Sequence of chain 1.C:
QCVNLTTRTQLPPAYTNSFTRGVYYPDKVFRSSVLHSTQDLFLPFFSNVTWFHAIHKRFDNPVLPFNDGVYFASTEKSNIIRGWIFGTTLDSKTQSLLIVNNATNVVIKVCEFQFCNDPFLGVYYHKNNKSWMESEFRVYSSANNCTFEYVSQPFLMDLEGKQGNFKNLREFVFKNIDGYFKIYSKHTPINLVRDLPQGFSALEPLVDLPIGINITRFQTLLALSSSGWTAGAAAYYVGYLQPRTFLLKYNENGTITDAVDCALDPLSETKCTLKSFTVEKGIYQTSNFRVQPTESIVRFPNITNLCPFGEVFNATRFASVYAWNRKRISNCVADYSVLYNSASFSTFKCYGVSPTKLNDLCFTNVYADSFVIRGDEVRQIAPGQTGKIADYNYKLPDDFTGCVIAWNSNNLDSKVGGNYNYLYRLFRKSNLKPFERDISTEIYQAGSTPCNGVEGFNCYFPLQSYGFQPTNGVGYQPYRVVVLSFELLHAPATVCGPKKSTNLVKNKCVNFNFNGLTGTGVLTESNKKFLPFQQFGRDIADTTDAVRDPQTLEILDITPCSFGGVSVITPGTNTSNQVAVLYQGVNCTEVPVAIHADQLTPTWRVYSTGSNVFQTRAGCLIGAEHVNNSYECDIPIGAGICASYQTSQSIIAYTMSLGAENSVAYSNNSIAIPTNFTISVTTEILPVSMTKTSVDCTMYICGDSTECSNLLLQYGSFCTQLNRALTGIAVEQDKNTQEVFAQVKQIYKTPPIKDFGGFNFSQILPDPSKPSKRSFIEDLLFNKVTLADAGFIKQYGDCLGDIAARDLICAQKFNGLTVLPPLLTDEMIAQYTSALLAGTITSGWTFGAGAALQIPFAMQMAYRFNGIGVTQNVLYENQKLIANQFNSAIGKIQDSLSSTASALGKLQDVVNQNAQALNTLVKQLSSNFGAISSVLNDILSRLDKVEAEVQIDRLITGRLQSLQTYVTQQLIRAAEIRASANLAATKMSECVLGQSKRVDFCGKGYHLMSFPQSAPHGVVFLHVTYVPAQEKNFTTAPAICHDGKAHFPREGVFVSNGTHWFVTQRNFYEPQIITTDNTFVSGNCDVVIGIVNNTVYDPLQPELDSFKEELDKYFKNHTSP

Binding-site contacts:
Ligand atom C1 contacts residue ASN331 of chain 1.C at 1.6 Å.
Ligand atom N2 contacts residue PRO579 of chain 1.C at 4.2 Å.
Ligand atom C3 contacts residue ASN331 of chain 1.C at 3.9 Å.
Ligand atom C2 contacts residue GLN580 of chain 1.C at 4.5 Å.
Ligand atom C1 contacts residue GLN580 of chain 1.C at 3.9 Å.
Ligand atom O5 contacts residue ASN331 of chain 1.C at 2.5 Å (h-bond).
Ligand atom C3 contacts residue GLN580 of chain 1.C at 4.4 Å.
Ligand atom C5 contacts residue ASN331 of chain 1.C at 3.8 Å.
Ligand atom C7 contacts residue ASN331 of chain 1.C at 4.0 Å.
Ligand atom O7 contacts residue ASN331 of chain 1.C at 4.4 Å.
Ligand atom C8 contacts residue PRO330 of chain 1.C at 4.3 Å (hydrophobic).
Ligand atom C4 contacts residue ASN331 of chain 1.C at 4.4 Å.
Ligand atom C8 contacts residue PRO579 of chain 1.C at 3.9 Å (hydrophobic).
Ligand atom N2 contacts residue ASN331 of chain 1.C at 2.8 Å (h-bond).
Ligand atom C2 contacts residue ASN331 of chain 1.C at 2.5 Å.
Ligand atom N2 contacts residue GLN580 of chain 1.C at 4.4 Å.

A small-molecule ligand and the protein it binds are described below.
Small molecule (SMILES): CC(=O)N[C@@H]1[C@@H](O)[C@H](O)[C@@H](CO)O[C@H]1O